Binding-site contacts:
Ligand atom O4 contacts residue GLU47 of chain 1.B at 2.5 Å (salt-bridge).
Ligand atom C2 contacts residue TRP46 of chain 1.B at 4.3 Å (hydrophobic).
Ligand atom C5 contacts residue TRP46 of chain 1.B at 3.5 Å (hydrophobic).
Ligand atom C1 contacts residue TRP46 of chain 1.B at 4.0 Å (hydrophobic).
Ligand atom C6 contacts residue GLN44 of chain 1.B at 4.3 Å.
Ligand atom O4 contacts residue GLN44 of chain 1.B at 3.4 Å.
Ligand atom C4 contacts residue GLU47 of chain 1.B at 3.5 Å.
Ligand atom O6 contacts residue GLN44 of chain 1.B at 3.8 Å.
Ligand atom C3 contacts residue TRP46 of chain 1.B at 4.0 Å (hydrophobic).
Ligand atom O3 contacts residue ASN28 of chain 1.B at 4.3 Å.
Ligand atom C3 contacts residue GLU47 of chain 1.B at 3.4 Å.
Ligand atom O5 contacts residue TRP46 of chain 1.B at 4.1 Å.
Ligand atom O6 contacts residue ALA45 of chain 1.B at 4.2 Å.
Ligand atom O3 contacts residue SER40 of chain 1.B at 3.3 Å (h-bond).
Ligand atom O3 contacts residue GLU47 of chain 1.B at 2.6 Å (salt-bridge).
Ligand atom O2 contacts residue TRP46 of chain 1.B at 4.3 Å.
Ligand atom C6 contacts residue ALA45 of chain 1.B at 3.9 Å (hydrophobic).
Ligand atom C6 contacts residue TRP46 of chain 1.B at 3.6 Å (hydrophobic).
Ligand atom O4 contacts residue TRP46 of chain 1.B at 2.8 Å (h-bond).
Ligand atom C4 contacts residue GLN44 of chain 1.B at 3.8 Å.
Ligand atom C4 contacts residue TRP46 of chain 1.B at 3.9 Å (hydrophobic).
Ligand atom O2 contacts residue ASN28 of chain 1.B at 4.3 Å.
Ligand atom O4 contacts residue ALA45 of chain 1.B at 3.4 Å (h-bond).
Ligand atom C4 contacts residue ALA45 of chain 1.B at 4.4 Å (hydrophobic).

Sequence of chain 1.B:
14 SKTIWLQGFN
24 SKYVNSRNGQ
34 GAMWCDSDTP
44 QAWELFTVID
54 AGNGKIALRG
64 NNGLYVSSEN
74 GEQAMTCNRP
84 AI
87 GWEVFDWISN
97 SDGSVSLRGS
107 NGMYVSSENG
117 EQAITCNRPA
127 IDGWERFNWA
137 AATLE

A small-molecule ligand and the protein it binds are described below.
Small molecule (SMILES): OC[C@H]1O[C@@H](O)[C@H](O)[C@@H](O)[C@@H]1O